Binding-site contacts:
Ligand atom O5 contacts residue GLY368 of chain 5.B at 4.3 Å.
Ligand atom C3 contacts residue ASP367 of chain 5.B at 3.7 Å.
Ligand atom O5 contacts residue SER369 of chain 5.B at 3.6 Å (h-bond).
Ligand atom C3 contacts residue SER369 of chain 5.B at 4.1 Å.
Ligand atom C2 contacts residue SER369 of chain 5.B at 3.9 Å.
Ligand atom C2 contacts residue ASP367 of chain 5.B at 3.7 Å.
Ligand atom O5 contacts residue ARG387 of chain 5.B at 4.4 Å.
Ligand atom C4 contacts residue SER369 of chain 5.B at 3.7 Å.
Ligand atom C2 contacts residue GLY368 of chain 5.B at 4.2 Å.
Ligand atom C1 contacts residue ASP367 of chain 5.B at 4.0 Å.
Ligand atom C4 contacts residue ASP367 of chain 5.B at 4.0 Å.

Sequence of chain 5.B:
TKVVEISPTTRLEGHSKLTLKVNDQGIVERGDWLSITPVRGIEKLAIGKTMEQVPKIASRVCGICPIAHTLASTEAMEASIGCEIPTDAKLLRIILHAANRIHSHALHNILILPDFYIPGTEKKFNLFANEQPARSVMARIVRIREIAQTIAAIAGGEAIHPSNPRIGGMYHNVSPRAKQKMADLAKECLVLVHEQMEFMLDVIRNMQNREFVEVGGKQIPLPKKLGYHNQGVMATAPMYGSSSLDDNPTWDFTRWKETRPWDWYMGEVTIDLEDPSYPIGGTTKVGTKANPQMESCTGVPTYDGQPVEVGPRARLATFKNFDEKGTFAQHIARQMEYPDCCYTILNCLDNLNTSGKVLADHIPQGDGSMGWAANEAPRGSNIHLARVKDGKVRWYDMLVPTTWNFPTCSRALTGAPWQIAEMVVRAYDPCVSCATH

A protein and the small-molecule ligand that binds it are described below.
Small molecule (SMILES): C[C@@H](O)[C@@H](C)O